A protein and the small-molecule ligand that binds it are described below.
Small molecule (SMILES): O=P(O)(O)OC[C@H]1O[C@H](O)[C@H](O)[C@@H](O)[C@@H]1O

Sequence of chain 1.H:
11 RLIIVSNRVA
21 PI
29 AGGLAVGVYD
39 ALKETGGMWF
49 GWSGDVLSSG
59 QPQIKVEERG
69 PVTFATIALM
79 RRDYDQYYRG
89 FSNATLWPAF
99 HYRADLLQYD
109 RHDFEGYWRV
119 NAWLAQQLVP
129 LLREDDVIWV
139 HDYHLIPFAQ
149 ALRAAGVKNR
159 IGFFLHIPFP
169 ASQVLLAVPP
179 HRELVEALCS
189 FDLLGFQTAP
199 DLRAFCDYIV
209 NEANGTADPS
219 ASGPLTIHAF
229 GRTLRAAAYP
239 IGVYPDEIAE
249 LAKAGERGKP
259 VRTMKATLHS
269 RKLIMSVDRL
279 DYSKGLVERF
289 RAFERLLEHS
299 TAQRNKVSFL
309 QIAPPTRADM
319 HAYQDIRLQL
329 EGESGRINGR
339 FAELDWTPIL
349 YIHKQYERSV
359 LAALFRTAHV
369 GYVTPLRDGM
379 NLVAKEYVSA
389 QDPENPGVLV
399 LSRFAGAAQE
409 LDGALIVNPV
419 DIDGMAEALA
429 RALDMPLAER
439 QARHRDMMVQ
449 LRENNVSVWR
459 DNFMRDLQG

Binding-site contacts:
Ligand atom C2 contacts residue TRP95 of chain 1.H at 4.0 Å (hydrophobic).
Ligand atom C5 contacts residue ARG315 of chain 1.H at 3.9 Å.
Ligand atom C6 contacts residue GLY30 of chain 1.H at 4.0 Å.
Ligand atom P contacts residue ARG18 of chain 1.H at 3.8 Å.
Ligand atom C6 contacts residue ARG315 of chain 1.H at 4.0 Å.
Ligand atom C4 contacts residue ARG315 of chain 1.H at 3.9 Å.
Ligand atom O2 contacts residue ASP140 of chain 1.H at 2.6 Å (salt-bridge).
Ligand atom C2 contacts residue ASP140 of chain 1.H at 3.4 Å.
Ligand atom O2 contacts residue ILE165 of chain 1.H at 3.6 Å.
Ligand atom O3P contacts residue TYR86 of chain 1.H at 2.4 Å (h-bond).
Ligand atom O1 contacts residue LEU32 of chain 1.H at 3.7 Å.
Ligand atom O3 contacts residue LEU32 of chain 1.H at 3.4 Å.
Ligand atom O3 contacts residue ASP140 of chain 1.H at 2.8 Å (salt-bridge).
Ligand atom C1 contacts residue UDP1 of chain 1.CC at 3.4 Å.
Ligand atom O1 contacts residue UDP1 of chain 1.CC at 2.5 Å (h-bond).
Ligand atom O5 contacts residue ARG315 of chain 1.H at 3.4 Å (salt-bridge).
Ligand atom O4 contacts residue ARG18 of chain 1.H at 3.4 Å.
Ligand atom C3 contacts residue ASP140 of chain 1.H at 3.5 Å.
Ligand atom C3 contacts residue LEU32 of chain 1.H at 3.8 Å (hydrophobic).
Ligand atom O1P contacts residue TYR86 of chain 1.H at 3.6 Å.
Ligand atom C1 contacts residue TRP95 of chain 1.H at 4.2 Å (hydrophobic).
Ligand atom O5 contacts residue ARG277 of chain 1.H at 3.7 Å.
Ligand atom O1P contacts residue ARG18 of chain 1.H at 3.0 Å (salt-bridge).
Ligand atom O3 contacts residue HIS142 of chain 1.H at 3.5 Å.
Ligand atom C6 contacts residue ALA29 of chain 1.H at 3.6 Å (hydrophobic).
Ligand atom O5 contacts residue UDP1 of chain 1.CC at 4.0 Å.
Ligand atom O2 contacts residue HIS164 of chain 1.H at 3.9 Å.
Ligand atom O6 contacts residue ARG315 of chain 1.H at 3.0 Å (salt-bridge).
Ligand atom O3P contacts residue ARG315 of chain 1.H at 2.9 Å (salt-bridge).
Ligand atom O1 contacts residue GLY31 of chain 1.H at 3.5 Å (h-bond).
Ligand atom P contacts residue ARG315 of chain 1.H at 3.9 Å.
Ligand atom O1 contacts residue GLY30 of chain 1.H at 4.1 Å.
Ligand atom O2P contacts residue TYR86 of chain 1.H at 4.2 Å.
Ligand atom P contacts residue TYR86 of chain 1.H at 3.4 Å.
Ligand atom C1 contacts residue ARG315 of chain 1.H at 4.2 Å.
Ligand atom C5 contacts residue GLY30 of chain 1.H at 4.1 Å.
Ligand atom C6 contacts residue ARG277 of chain 1.H at 4.0 Å.
Ligand atom O3 contacts residue TYR141 of chain 1.H at 4.1 Å.
Ligand atom C1 contacts residue ARG277 of chain 1.H at 4.2 Å.
Ligand atom O2P contacts residue ARG18 of chain 1.H at 3.1 Å (salt-bridge).